A protein and the small-molecule ligand that binds it are described below.
Small molecule (SMILES): CC(=O)N[C@H]1[C@H](O[C@H]2[C@H](O)[C@@H](NC(C)=O)CO[C@@H]2CO)O[C@H](CO)[C@@H](O)[C@@H]1O

Sequence of chain 1.E:
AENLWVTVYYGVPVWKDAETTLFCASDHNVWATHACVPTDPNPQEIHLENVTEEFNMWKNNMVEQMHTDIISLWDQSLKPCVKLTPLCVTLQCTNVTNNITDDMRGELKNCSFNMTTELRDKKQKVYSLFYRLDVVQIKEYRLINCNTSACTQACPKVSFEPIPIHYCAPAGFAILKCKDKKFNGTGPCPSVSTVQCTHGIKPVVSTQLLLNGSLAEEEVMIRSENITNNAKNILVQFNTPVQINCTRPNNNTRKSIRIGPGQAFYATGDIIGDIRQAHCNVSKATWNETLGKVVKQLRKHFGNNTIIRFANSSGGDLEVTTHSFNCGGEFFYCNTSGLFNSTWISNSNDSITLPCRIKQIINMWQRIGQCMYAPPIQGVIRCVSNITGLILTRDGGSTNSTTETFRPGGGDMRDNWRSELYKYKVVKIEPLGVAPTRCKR

Binding-site contacts:
Ligand atom C4 contacts residue TYR135 of chain 1.E at 4.5 Å (hydrophobic).
Ligand atom C8 contacts residue ASN118 of chain 1.E at 4.4 Å.
Ligand atom C7 contacts residue VAL104 of chain 1.E at 4.4 Å (hydrophobic).
Ligand atom C8 contacts residue VAL104 of chain 1.E at 4.0 Å (hydrophobic).
Ligand atom C8 contacts residue TYR135 of chain 1.E at 4.2 Å (hydrophobic).
Ligand atom C1 contacts residue TYR135 of chain 1.E at 4.1 Å (hydrophobic).
Ligand atom C7 contacts residue ASP290 of chain 1.E at 3.4 Å.
Ligand atom C1 contacts residue ASN118 of chain 1.E at 1.4 Å.
Ligand atom C8 contacts residue LEU137 of chain 1.E at 4.0 Å (hydrophobic).
Ligand atom C5 contacts residue ASN118 of chain 1.E at 3.6 Å.
Ligand atom C3 contacts residue ASP290 of chain 1.E at 3.8 Å.
Ligand atom O3 contacts residue ASP290 of chain 1.E at 3.5 Å (salt-bridge).
Ligand atom O5 contacts residue ASN118 of chain 1.E at 2.3 Å (h-bond).
Ligand atom N2 contacts residue ASP290 of chain 1.E at 2.8 Å (salt-bridge).
Ligand atom O7 contacts residue VAL104 of chain 1.E at 4.2 Å.
Ligand atom C5 contacts residue TYR135 of chain 1.E at 4.1 Å (hydrophobic).
Ligand atom C7 contacts residue ASN118 of chain 1.E at 3.2 Å.
Ligand atom O7 contacts residue ASN118 of chain 1.E at 3.0 Å (h-bond).
Ligand atom C7 contacts residue LEU137 of chain 1.E at 4.4 Å (hydrophobic).
Ligand atom C2 contacts residue ASP290 of chain 1.E at 4.0 Å.
Ligand atom C3 contacts residue TYR135 of chain 1.E at 4.1 Å (hydrophobic).
Ligand atom C8 contacts residue ASP290 of chain 1.E at 3.0 Å.
Ligand atom O7 contacts residue TYR135 of chain 1.E at 3.4 Å.
Ligand atom C4 contacts residue ASN118 of chain 1.E at 4.2 Å.
Ligand atom N2 contacts residue ASN118 of chain 1.E at 2.9 Å (h-bond).
Ligand atom C7 contacts residue TYR135 of chain 1.E at 3.9 Å (hydrophobic).
Ligand atom O7 contacts residue ASN106 of chain 1.E at 4.2 Å.
Ligand atom C3 contacts residue ASN118 of chain 1.E at 3.8 Å.
Ligand atom C2 contacts residue ASN118 of chain 1.E at 2.5 Å.
Ligand atom O4 contacts residue TYR135 of chain 1.E at 4.0 Å.